Sequence of chain 1.H:
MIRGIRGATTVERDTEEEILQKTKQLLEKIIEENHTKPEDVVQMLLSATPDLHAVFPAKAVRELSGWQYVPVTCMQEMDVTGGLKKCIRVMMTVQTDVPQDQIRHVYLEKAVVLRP

Binding-site contacts:
Ligand atom C3 contacts residue VAL73 of chain 1.H at 3.3 Å (hydrophobic).
Ligand atom O3 contacts residue ARG7 of chain 1.I at 2.8 Å (salt-bridge).
Ligand atom C3 contacts residue THR74 of chain 1.H at 3.6 Å.
Ligand atom O4 contacts residue ARG7 of chain 1.I at 3.0 Å (salt-bridge).
Ligand atom O5 contacts residue PHE57 of chain 1.H at 4.1 Å.
Ligand atom C6 contacts residue PHE57 of chain 1.H at 3.5 Å (hydrophobic).
Ligand atom O5 contacts residue THR74 of chain 1.H at 3.7 Å.
Ligand atom C3 contacts residue ALA59 of chain 1.H at 4.2 Å (hydrophobic).
Ligand atom C4 contacts residue GLU78 of chain 1.I at 3.3 Å.
Ligand atom O2 contacts residue LYS60 of chain 1.H at 3.3 Å (salt-bridge).
Ligand atom C11 contacts residue ARG90 of chain 1.I at 3.8 Å.
Ligand atom C1 contacts residue ALA59 of chain 1.H at 4.0 Å (hydrophobic).
Ligand atom O3 contacts residue LEU115 of chain 1.I at 3.8 Å.
Ligand atom C11 contacts residue TYR108 of chain 1.I at 3.8 Å (hydrophobic).
Ligand atom O4 contacts residue TYR108 of chain 1.I at 2.7 Å (h-bond).
Ligand atom O2 contacts residue PHE57 of chain 1.H at 3.9 Å.
Ligand atom C11 contacts residue ARG7 of chain 1.I at 3.4 Å.
Ligand atom C11 contacts residue LEU115 of chain 1.I at 3.8 Å (hydrophobic).
Ligand atom O5 contacts residue CYS75 of chain 1.H at 3.0 Å (h-bond).
Ligand atom O3 contacts residue ARG90 of chain 1.I at 2.9 Å (salt-bridge).
Ligand atom C2 contacts residue ALA59 of chain 1.H at 3.8 Å (hydrophobic).
Ligand atom C3 contacts residue ARG7 of chain 1.I at 3.4 Å.
Ligand atom O3 contacts residue TYR108 of chain 1.I at 4.0 Å.
Ligand atom C4 contacts residue CYS75 of chain 1.H at 4.1 Å (hydrophobic).
Ligand atom C4 contacts residue THR74 of chain 1.H at 3.8 Å.
Ligand atom O5 contacts residue GLU78 of chain 1.I at 2.8 Å (salt-bridge).
Ligand atom C8 contacts residue ARG90 of chain 1.I at 3.6 Å.
Ligand atom C10 contacts residue ALA59 of chain 1.H at 3.5 Å (hydrophobic).
Ligand atom C2 contacts residue VAL73 of chain 1.H at 3.7 Å (hydrophobic).
Ligand atom C5 contacts residue ARG90 of chain 1.I at 3.5 Å.
Ligand atom O7 contacts residue ARG90 of chain 1.I at 2.8 Å (salt-bridge).
Ligand atom C6 contacts residue ALA59 of chain 1.H at 4.1 Å (hydrophobic).
Ligand atom O2 contacts residue ALA59 of chain 1.H at 3.5 Å.
Ligand atom C2 contacts residue ARG7 of chain 1.I at 3.8 Å.
Ligand atom C5 contacts residue PHE57 of chain 1.H at 3.9 Å (hydrophobic).
Ligand atom C5 contacts residue GLU78 of chain 1.I at 3.6 Å.
Ligand atom C10 contacts residue LYS60 of chain 1.H at 4.1 Å.
Ligand atom C8 contacts residue LEU115 of chain 1.I at 3.9 Å (hydrophobic).
Ligand atom O1 contacts residue ALA59 of chain 1.H at 3.9 Å.
Ligand atom C4 contacts residue ARG90 of chain 1.I at 3.6 Å.

Sequence of chain 1.I:
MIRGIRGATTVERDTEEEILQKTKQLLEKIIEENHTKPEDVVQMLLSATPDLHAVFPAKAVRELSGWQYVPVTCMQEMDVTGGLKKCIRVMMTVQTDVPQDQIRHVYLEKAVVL

This protein binds this small molecule.
Small molecule (SMILES): O=C(O)[C@@H]1C[C@]2(C(=O)O)C=C[C@@H](O)[C@@H](C2)O1